Binding-site contacts:
Ligand atom C7 contacts residue GLN194 of chain 1.N at 4.0 Å.
Ligand atom C3 contacts residue GLN194 of chain 1.N at 3.5 Å.
Ligand atom O4 contacts residue ASP193 of chain 1.N at 3.9 Å.
Ligand atom O5 contacts residue TRP191 of chain 1.N at 4.0 Å.
Ligand atom O3 contacts residue ASN97 of chain 1.N at 2.6 Å (h-bond).
Ligand atom O6 contacts residue THR72 of chain 1.N at 3.9 Å.
Ligand atom O3 contacts residue GLY158 of chain 1.N at 3.6 Å.
Ligand atom C8 contacts residue UDP1 of chain 1.TA at 3.8 Å.
Ligand atom N2 contacts residue GLY159 of chain 1.N at 3.8 Å.
Ligand atom N2 contacts residue ALA157 of chain 1.N at 3.9 Å.
Ligand atom C1 contacts residue GLN194 of chain 1.N at 1.3 Å.
Ligand atom C4 contacts residue GLN194 of chain 1.N at 3.8 Å.
Ligand atom C1 contacts residue UDP1 of chain 1.TA at 3.8 Å.
Ligand atom C2 contacts residue GLY159 of chain 1.N at 4.0 Å.
Ligand atom C7 contacts residue ASN97 of chain 1.N at 4.1 Å.
Ligand atom C2 contacts residue UDP1 of chain 1.TA at 3.8 Å.
Ligand atom C4 contacts residue UDP1 of chain 1.TA at 2.9 Å.
Ligand atom O4 contacts residue GLN194 of chain 1.N at 4.0 Å.
Ligand atom C6 contacts residue TRP68 of chain 1.N at 4.1 Å (hydrophobic).
Ligand atom N2 contacts residue GLN194 of chain 1.N at 2.8 Å (h-bond).
Ligand atom N2 contacts residue GLY158 of chain 1.N at 4.0 Å.
Ligand atom C5 contacts residue GLN194 of chain 1.N at 3.4 Å.
Ligand atom O4 contacts residue ARG75 of chain 1.N at 3.5 Å (salt-bridge).
Ligand atom C2 contacts residue GLN194 of chain 1.N at 2.2 Å.
Ligand atom O6 contacts residue HIS192 of chain 1.N at 4.1 Å.
Ligand atom C5 contacts residue UDP1 of chain 1.TA at 3.0 Å.
Ligand atom O6 contacts residue ASP193 of chain 1.N at 3.6 Å.
Ligand atom O7 contacts residue GLY159 of chain 1.N at 3.3 Å.
Ligand atom O3 contacts residue GLY159 of chain 1.N at 3.3 Å (h-bond).
Ligand atom C6 contacts residue UDP1 of chain 1.TA at 4.0 Å.
Ligand atom C6 contacts residue TRP191 of chain 1.N at 4.1 Å (hydrophobic).
Ligand atom C7 contacts residue UDP1 of chain 1.TA at 4.0 Å.
Ligand atom C7 contacts residue GLY159 of chain 1.N at 4.2 Å.
Ligand atom O5 contacts residue UDP1 of chain 1.TA at 3.9 Å.
Ligand atom O5 contacts residue GLN194 of chain 1.N at 2.1 Å (h-bond).
Ligand atom C3 contacts residue UDP1 of chain 1.TA at 2.8 Å.
Ligand atom C3 contacts residue ASN97 of chain 1.N at 3.8 Å.
Ligand atom O3 contacts residue UDP1 of chain 1.TA at 3.8 Å.
Ligand atom O7 contacts residue ASN97 of chain 1.N at 3.1 Å (h-bond).
Ligand atom C2 contacts residue GLY158 of chain 1.N at 3.9 Å.

Sequence of chain 1.N:
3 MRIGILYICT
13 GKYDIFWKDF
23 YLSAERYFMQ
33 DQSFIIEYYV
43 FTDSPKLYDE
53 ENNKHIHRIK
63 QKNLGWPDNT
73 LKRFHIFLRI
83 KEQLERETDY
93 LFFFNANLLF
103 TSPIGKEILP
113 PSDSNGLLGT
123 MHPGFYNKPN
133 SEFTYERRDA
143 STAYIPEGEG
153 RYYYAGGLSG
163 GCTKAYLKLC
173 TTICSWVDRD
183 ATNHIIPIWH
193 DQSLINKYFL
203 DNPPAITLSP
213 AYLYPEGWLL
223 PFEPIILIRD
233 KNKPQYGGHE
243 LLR

A protein and the small-molecule ligand that binds it are described below.
Small molecule (SMILES): CC(=O)N[C@@H]1[C@@H](O)[C@@H](O)[C@@H](CO)O[C@H]1O